A protein and the small-molecule ligand that binds it are described below.
Small molecule (SMILES): Cc1ccc(NC(=O)c2ccc(CN3CCN(C)CC3)cc2)cc1Nc1nccc(-c2cccnc2)n1

Binding-site contacts:
Ligand atom C2 contacts residue PHE95 of chain 1.D at 3.7 Å (hydrophobic).
Ligand atom C9 contacts residue PHE160 of chain 1.D at 3.6 Å (hydrophobic).
Ligand atom C20 contacts residue THR93 of chain 1.D at 3.7 Å.
Ligand atom C20 contacts residue LYS49 of chain 1.D at 3.5 Å.
Ligand atom C17 contacts residue MET68 of chain 1.D at 3.6 Å (hydrophobic).
Ligand atom C25 contacts residue ASP159 of chain 1.D at 3.6 Å.
Ligand atom N13 contacts residue THR93 of chain 1.D at 3.0 Å (h-bond).
Ligand atom C52 contacts residue HIS139 of chain 1.D at 3.1 Å.
Ligand atom N21 contacts residue GLU64 of chain 1.D at 2.9 Å (salt-bridge).
Ligand atom C50 contacts residue ILE138 of chain 1.D at 3.0 Å (hydrophobic).
Ligand atom O29 contacts residue ALA158 of chain 1.D at 3.6 Å.
Ligand atom C46 contacts residue ILE71 of chain 1.D at 3.6 Å (hydrophobic).
Ligand atom C14 contacts residue THR93 of chain 1.D at 3.4 Å.
Ligand atom C16 contacts residue MET68 of chain 1.D at 3.5 Å (hydrophobic).
Ligand atom C11 contacts residue PHE160 of chain 1.D at 3.3 Å (hydrophobic).
Ligand atom C4 contacts residue MET96 of chain 1.D at 3.7 Å (hydrophobic).
Ligand atom C22 contacts residue ASP159 of chain 1.D at 3.3 Å.
Ligand atom C17 contacts residue GLU64 of chain 1.D at 3.2 Å.
Ligand atom O29 contacts residue VAL77 of chain 1.D at 3.2 Å.
Ligand atom C18 contacts residue LYS49 of chain 1.D at 3.6 Å.
Ligand atom O29 contacts residue ASP159 of chain 1.D at 3.0 Å (salt-bridge).
Ligand atom N3 contacts residue MET96 of chain 1.D at 2.8 Å (h-bond).
Ligand atom N21 contacts residue MET68 of chain 1.D at 3.3 Å (h-bond).
Ligand atom C49 contacts residue ILE138 of chain 1.D at 3.4 Å (hydrophobic).
Ligand atom C54 contacts residue HIS139 of chain 1.D at 3.5 Å.
Ligand atom C54 contacts residue ILE138 of chain 1.D at 3.4 Å (hydrophobic).
Ligand atom C29 contacts residue GLU64 of chain 1.D at 3.4 Å.
Ligand atom C20 contacts residue ALA47 of chain 1.D at 3.5 Å (hydrophobic).
Ligand atom C2 contacts residue MET96 of chain 1.D at 3.1 Å (hydrophobic).
Ligand atom C20 contacts residue ILE91 of chain 1.D at 3.6 Å (hydrophobic).
Ligand atom C52 contacts residue ASP159 of chain 1.D at 3.2 Å.
Ligand atom N21 contacts residue ASP159 of chain 1.D at 3.6 Å.
Ligand atom C53 contacts residue ASP159 of chain 1.D at 3.3 Å.
Ligand atom C16 contacts residue GLU64 of chain 1.D at 3.5 Å.
Ligand atom N10 contacts residue PHE160 of chain 1.D at 3.3 Å.
Ligand atom N3 contacts residue PHE95 of chain 1.D at 3.6 Å.
Ligand atom N8 contacts residue ALA47 of chain 1.D at 3.5 Å.
Ligand atom N51 contacts residue ILE138 of chain 1.D at 2.8 Å (h-bond).
Ligand atom C19 contacts residue THR93 of chain 1.D at 3.4 Å.
Ligand atom N51 contacts residue HIS139 of chain 1.D at 3.1 Å (h-bond).

Sequence of chain 1.D:
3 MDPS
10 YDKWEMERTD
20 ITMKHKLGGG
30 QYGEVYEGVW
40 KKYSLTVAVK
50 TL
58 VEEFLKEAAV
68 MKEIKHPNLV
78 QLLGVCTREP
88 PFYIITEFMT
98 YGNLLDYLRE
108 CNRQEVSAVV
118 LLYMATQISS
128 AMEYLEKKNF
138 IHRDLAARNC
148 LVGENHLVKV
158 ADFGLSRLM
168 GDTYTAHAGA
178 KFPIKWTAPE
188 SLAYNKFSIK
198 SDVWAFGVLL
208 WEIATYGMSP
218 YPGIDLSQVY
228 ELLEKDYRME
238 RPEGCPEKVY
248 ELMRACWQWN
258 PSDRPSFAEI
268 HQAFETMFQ